Sequence of chain 1.A:
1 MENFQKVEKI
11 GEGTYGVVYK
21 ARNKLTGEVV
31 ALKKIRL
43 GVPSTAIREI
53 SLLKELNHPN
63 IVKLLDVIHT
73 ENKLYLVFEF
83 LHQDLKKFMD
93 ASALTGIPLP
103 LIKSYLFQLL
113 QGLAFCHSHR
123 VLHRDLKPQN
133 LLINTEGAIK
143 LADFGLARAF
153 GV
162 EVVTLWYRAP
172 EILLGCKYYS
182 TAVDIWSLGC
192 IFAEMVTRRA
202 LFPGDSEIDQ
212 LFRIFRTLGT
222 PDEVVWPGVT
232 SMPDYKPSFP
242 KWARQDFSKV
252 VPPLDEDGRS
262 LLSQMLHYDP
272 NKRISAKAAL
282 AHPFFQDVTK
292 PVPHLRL

The protein below binds the small molecule below.
Small molecule (SMILES): C[C@@H](O)[C@@H](C)Nc1ccnc(Nc2ccc(S(N)(=O)=O)cc2)n1

Binding-site contacts:
Ligand atom O2 contacts residue ASP86 of chain 1.A at 2.9 Å (salt-bridge).
Ligand atom N11 contacts residue ILE10 of chain 1.A at 3.8 Å.
Ligand atom C22 contacts residue ASN132 of chain 1.A at 3.5 Å.
Ligand atom C16 contacts residue LEU83 of chain 1.A at 3.8 Å (hydrophobic).
Ligand atom C23 contacts residue ILE10 of chain 1.A at 3.8 Å (hydrophobic).
Ligand atom O3 contacts residue LYS89 of chain 1.A at 3.3 Å (salt-bridge).
Ligand atom C6 contacts residue ASP86 of chain 1.A at 3.5 Å.
Ligand atom C10 contacts residue HIS84 of chain 1.A at 3.2 Å.
Ligand atom N17 contacts residue ALA31 of chain 1.A at 3.9 Å.
Ligand atom N4 contacts residue ASP86 of chain 1.A at 3.0 Å (salt-bridge).
Ligand atom N17 contacts residue PHE82 of chain 1.A at 3.7 Å.
Ligand atom C14 contacts residue LEU134 of chain 1.A at 3.5 Å (hydrophobic).
Ligand atom C12 contacts residue LEU83 of chain 1.A at 3.8 Å (hydrophobic).
Ligand atom C16 contacts residue ALA31 of chain 1.A at 3.4 Å (hydrophobic).
Ligand atom N11 contacts residue PHE82 of chain 1.A at 3.6 Å.
Ligand atom S1 contacts residue ASP86 of chain 1.A at 3.7 Å.
Ligand atom C10 contacts residue GLN85 of chain 1.A at 3.6 Å.
Ligand atom N11 contacts residue LEU83 of chain 1.A at 3.0 Å (h-bond).
Ligand atom N17 contacts residue LEU134 of chain 1.A at 3.6 Å.
Ligand atom N13 contacts residue ILE10 of chain 1.A at 3.8 Å.
Ligand atom C15 contacts residue LEU134 of chain 1.A at 3.4 Å (hydrophobic).
Ligand atom C16 contacts residue GLU81 of chain 1.A at 3.2 Å.
Ligand atom S1 contacts residue LYS89 of chain 1.A at 3.8 Å.
Ligand atom C8 contacts residue LEU83 of chain 1.A at 3.5 Å (hydrophobic).
Ligand atom C22 contacts residue GLN131 of chain 1.A at 3.7 Å.
Ligand atom N13 contacts residue LEU134 of chain 1.A at 3.6 Å.
Ligand atom N17 contacts residue GLU81 of chain 1.A at 3.9 Å.
Ligand atom C9 contacts residue HIS84 of chain 1.A at 3.5 Å.
Ligand atom C15 contacts residue ALA31 of chain 1.A at 3.5 Å (hydrophobic).
Ligand atom C9 contacts residue LEU83 of chain 1.A at 3.2 Å (hydrophobic).
Ligand atom C22 contacts residue ALA144 of chain 1.A at 3.7 Å (hydrophobic).
Ligand atom C12 contacts residue LEU134 of chain 1.A at 3.6 Å (hydrophobic).
Ligand atom O21 contacts residue VAL18 of chain 1.A at 3.8 Å.
Ligand atom C5 contacts residue ASP86 of chain 1.A at 3.8 Å.
Ligand atom O2 contacts residue LYS89 of chain 1.A at 3.2 Å.
Ligand atom N17 contacts residue LEU83 of chain 1.A at 3.1 Å (h-bond).
Ligand atom O2 contacts residue GLN85 of chain 1.A at 3.5 Å.
Ligand atom C16 contacts residue LEU134 of chain 1.A at 3.5 Å (hydrophobic).
Ligand atom C9 contacts residue GLN85 of chain 1.A at 3.8 Å.
Ligand atom O21 contacts residue ASP145 of chain 1.A at 3.6 Å.